A protein and the small-molecule ligand that binds it are described below.
Small molecule (SMILES): Nc1nc(NC2CCCCC2)c2c(-c3ccccc3)c(-c3ccccc3)[nH]c2n1

Binding-site contacts:
Ligand atom CAZ contacts residue NAP1 of chain 1.G at 3.7 Å.
Ligand atom CAY contacts residue NAP1 of chain 1.G at 3.2 Å.
Ligand atom CAE contacts residue CYS188 of chain 1.B at 3.6 Å (hydrophobic).
Ligand atom CAJ contacts residue PHE117 of chain 1.B at 3.6 Å (hydrophobic).
Ligand atom N1 contacts residue NAP1 of chain 1.G at 2.7 Å (h-bond).
Ligand atom N3 contacts residue TYR194 of chain 1.B at 3.5 Å (h-bond).
Ligand atom CAY contacts residue PHE117 of chain 1.B at 3.7 Å (hydrophobic).
Ligand atom CAK contacts residue NAP1 of chain 1.G at 3.3 Å.
Ligand atom CAO contacts residue ARG34 of chain 1.B at 3.3 Å.
Ligand atom CAC contacts residue LEU229 of chain 1.B at 3.4 Å (hydrophobic).
Ligand atom NAT contacts residue TYR194 of chain 1.B at 3.1 Å (h-bond).
Ligand atom CBC contacts residue NAP1 of chain 1.G at 3.2 Å.
Ligand atom CAV contacts residue NAP1 of chain 1.G at 3.4 Å.
Ligand atom CAH contacts residue NAP1 of chain 1.G at 3.7 Å.
Ligand atom N1 contacts residue PHE117 of chain 1.B at 3.6 Å.
Ligand atom NAS contacts residue NAP1 of chain 1.G at 3.6 Å.
Ligand atom C6 contacts residue NAP1 of chain 1.G at 3.6 Å.
Ligand atom C4 contacts residue TYR194 of chain 1.B at 3.6 Å (hydrophobic).
Ligand atom CAM contacts residue ARG34 of chain 1.B at 3.5 Å.
Ligand atom NAT contacts residue PHE117 of chain 1.B at 3.7 Å.
Ligand atom C4 contacts residue PHE117 of chain 1.B at 3.5 Å (hydrophobic).
Ligand atom CAZ contacts residue PHE117 of chain 1.B at 3.7 Å (hydrophobic).
Ligand atom CAE contacts residue ASP181 of chain 1.B at 3.4 Å.
Ligand atom CAN contacts residue NAP1 of chain 1.G at 3.4 Å.
Ligand atom C2 contacts residue NAP1 of chain 1.G at 3.2 Å.
Ligand atom CAD contacts residue GLY225 of chain 1.B at 3.4 Å.
Ligand atom CAO contacts residue PRO230 of chain 1.B at 3.7 Å (hydrophobic).
Ligand atom NAA contacts residue SER115 of chain 1.B at 2.8 Å (h-bond).
Ligand atom CAH contacts residue GLY225 of chain 1.B at 3.5 Å.
Ligand atom C5 contacts residue PHE117 of chain 1.B at 3.7 Å (hydrophobic).
Ligand atom C6 contacts residue PHE117 of chain 1.B at 3.6 Å (hydrophobic).
Ligand atom N3 contacts residue PHE117 of chain 1.B at 3.7 Å.
Ligand atom C4 contacts residue NAP1 of chain 1.G at 3.6 Å.
Ligand atom C2 contacts residue PHE117 of chain 1.B at 3.4 Å (hydrophobic).
Ligand atom CAI contacts residue ASP181 of chain 1.B at 3.2 Å.
Ligand atom CAP contacts residue NAP1 of chain 1.G at 3.3 Å.
Ligand atom N3 contacts residue NAP1 of chain 1.G at 2.7 Å (h-bond).
Ligand atom NAT contacts residue NAP1 of chain 1.G at 3.3 Å.
Ligand atom NAA contacts residue NAP1 of chain 1.G at 3.0 Å (h-bond).
Ligand atom NAA contacts residue PHE117 of chain 1.B at 3.6 Å.

Sequence of chain 1.B:
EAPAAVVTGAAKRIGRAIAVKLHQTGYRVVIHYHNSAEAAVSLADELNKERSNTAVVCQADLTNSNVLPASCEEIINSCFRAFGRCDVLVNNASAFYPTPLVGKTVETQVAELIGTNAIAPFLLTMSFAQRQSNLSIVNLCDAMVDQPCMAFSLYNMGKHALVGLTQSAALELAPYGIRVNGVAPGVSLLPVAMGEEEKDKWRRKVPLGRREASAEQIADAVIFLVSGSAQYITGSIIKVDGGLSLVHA